Sequence of chain 1.A:
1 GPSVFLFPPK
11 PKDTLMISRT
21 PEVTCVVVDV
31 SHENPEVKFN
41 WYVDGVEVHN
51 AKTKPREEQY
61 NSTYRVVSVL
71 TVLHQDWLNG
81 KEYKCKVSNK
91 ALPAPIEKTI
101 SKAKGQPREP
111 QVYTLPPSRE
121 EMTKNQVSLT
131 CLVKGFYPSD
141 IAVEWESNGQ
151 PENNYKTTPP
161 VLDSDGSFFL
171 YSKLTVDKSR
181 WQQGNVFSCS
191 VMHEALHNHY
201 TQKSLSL

Binding-site contacts:
Ligand atom CD2 contacts residue GLY149 of chain 1.A at 3.6 Å.
Ligand atom CB contacts residue ASN198 of chain 1.A at 3.5 Å.
Ligand atom OD1 contacts residue HIS197 of chain 1.A at 3.4 Å (h-bond).
Ligand atom CG contacts residue ASN198 of chain 1.A at 3.6 Å.
Ligand atom CA contacts residue ASN198 of chain 1.A at 3.5 Å.
Ligand atom CG1 contacts residue ASN198 of chain 1.A at 3.5 Å.
Ligand atom OE2 contacts residue ARG19 of chain 1.A at 3.0 Å (salt-bridge).
Ligand atom OE1 contacts residue SER18 of chain 1.A at 3.5 Å (h-bond).
Ligand atom O contacts residue SER18 of chain 1.A at 2.8 Å (h-bond).
Ligand atom O contacts residue LEU15 of chain 1.A at 3.4 Å (h-bond).
Ligand atom CE2 contacts residue HIS199 of chain 1.A at 3.4 Å.
Ligand atom OD1 contacts residue ASN198 of chain 1.A at 3.6 Å.
Ligand atom CB contacts residue MET16 of chain 1.A at 3.5 Å (hydrophobic).
Ligand atom CG contacts residue MET192 of chain 1.A at 3.3 Å (hydrophobic).
Ligand atom C contacts residue ASN198 of chain 1.A at 3.7 Å.
Ligand atom CD2 contacts residue MET192 of chain 1.A at 3.3 Å (hydrophobic).
Ligand atom CG2 contacts residue HIS197 of chain 1.A at 3.5 Å.
Ligand atom ND1 contacts residue TYR200 of chain 1.A at 3.0 Å (h-bond).
Ligand atom CD2 contacts residue HIS199 of chain 1.A at 3.3 Å.
Ligand atom OG1 contacts residue HIS197 of chain 1.A at 3.4 Å.
Ligand atom CZ2 contacts residue HIS199 of chain 1.A at 3.6 Å.
Ligand atom CD contacts residue ARG19 of chain 1.A at 3.6 Å.
Ligand atom OE1 contacts residue ARG19 of chain 1.A at 3.3 Å (salt-bridge).
Ligand atom CG contacts residue HIS197 of chain 1.A at 3.6 Å.
Ligand atom O contacts residue ASN198 of chain 1.A at 3.1 Å (h-bond).
Ligand atom OD2 contacts residue ASN198 of chain 1.A at 3.5 Å (h-bond).
Ligand atom OD2 contacts residue HIS197 of chain 1.A at 3.0 Å (h-bond).
Ligand atom O contacts residue TYR200 of chain 1.A at 3.5 Å.
Ligand atom CB contacts residue ASN198 of chain 1.A at 3.6 Å.
Ligand atom O contacts residue MET16 of chain 1.A at 3.2 Å.
Ligand atom NE2 contacts residue GLU144 of chain 1.A at 3.0 Å (salt-bridge).
Ligand atom O contacts residue ILE17 of chain 1.A at 2.6 Å (h-bond).
Ligand atom CG2 contacts residue ASN198 of chain 1.A at 2.9 Å.
Ligand atom CG1 contacts residue LEU15 of chain 1.A at 3.5 Å (hydrophobic).
Ligand atom C contacts residue ASN198 of chain 1.A at 3.3 Å.
Ligand atom N contacts residue ASN198 of chain 1.A at 2.9 Å (h-bond).
Ligand atom CE3 contacts residue HIS199 of chain 1.A at 3.4 Å.
Ligand atom CZ3 contacts residue HIS199 of chain 1.A at 3.6 Å.
Ligand atom CE3 contacts residue LEU15 of chain 1.A at 3.6 Å (hydrophobic).
Ligand atom CB contacts residue TYR200 of chain 1.A at 3.6 Å (hydrophobic).

This protein binds this small molecule.
Small molecule (SMILES): CC(C)C[C@@H]1NC(=O)[C@H](Cc2cnc[nH]2)NC(=O)[C@H](CC2=c3ccccc3=NC2)NC(=O)[C@H](C)NC(=O)[C@@H](NC(=O)[C@@H](N)CC(=O)O)CSSC[C@@H](C(=O)N[C@H](C(N)=O)[C@@H](C)O)NC(=O)[C@H](CC2=c3ccccc3=NC2)NC(=O)[C@H](C(C)C)NC(=O)[C@H](CC(C)C)NC(=O)[C@H](CCC(=O)O)NC(=O)CNC1=O